Sequence of chain 1.A:
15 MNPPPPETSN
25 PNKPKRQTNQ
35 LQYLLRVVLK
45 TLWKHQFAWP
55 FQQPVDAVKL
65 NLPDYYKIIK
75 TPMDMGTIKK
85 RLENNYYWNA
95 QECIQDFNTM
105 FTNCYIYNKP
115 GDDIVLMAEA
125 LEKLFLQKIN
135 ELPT

Binding-site contacts:
Ligand atom O22 contacts residue LEU64 of chain 1.A at 3.8 Å.
Ligand atom S12 contacts residue TRP53 of chain 1.A at 3.5 Å.
Ligand atom C17 contacts residue PRO54 of chain 1.A at 3.2 Å (hydrophobic).
Ligand atom O18 contacts residue ILE118 of chain 1.A at 4.1 Å.
Ligand atom C4 contacts residue ASN112 of chain 1.A at 4.0 Å.
Ligand atom C13 contacts residue MET121 of chain 1.A at 4.2 Å (hydrophobic).
Ligand atom C21 contacts residue TYR111 of chain 1.A at 4.1 Å (hydrophobic).
Ligand atom O20 contacts residue ASN112 of chain 1.A at 3.0 Å (h-bond).
Ligand atom O20 contacts residue TYR111 of chain 1.A at 3.8 Å.
Ligand atom C6 contacts residue ILE118 of chain 1.A at 3.8 Å (hydrophobic).
Ligand atom O18 contacts residue ASN112 of chain 1.A at 3.0 Å (h-bond).
Ligand atom C13 contacts residue ASP117 of chain 1.A at 4.2 Å.
Ligand atom C7 contacts residue LEU64 of chain 1.A at 3.8 Å (hydrophobic).
Ligand atom C13 contacts residue ILE118 of chain 1.A at 4.0 Å (hydrophobic).
Ligand atom C19 contacts residue ASN112 of chain 1.A at 3.5 Å.
Ligand atom C14 contacts residue ILE118 of chain 1.A at 4.0 Å (hydrophobic).
Ligand atom C19 contacts residue TYR69 of chain 1.A at 3.2 Å (hydrophobic).
Ligand atom O22 contacts residue PRO54 of chain 1.A at 3.8 Å.
Ligand atom C2 contacts residue LEU64 of chain 1.A at 4.1 Å (hydrophobic).
Ligand atom O20 contacts residue ILE118 of chain 1.A at 3.9 Å.
Ligand atom C4 contacts residue ILE118 of chain 1.A at 3.9 Å (hydrophobic).
Ligand atom O22 contacts residue TRP53 of chain 1.A at 4.0 Å.
Ligand atom S12 contacts residue ILE118 of chain 1.A at 4.0 Å.
Ligand atom C5 contacts residue ASN112 of chain 1.A at 3.9 Å.
Ligand atom O16 contacts residue VAL59 of chain 1.A at 4.0 Å.
Ligand atom C2 contacts residue ILE118 of chain 1.A at 4.0 Å (hydrophobic).
Ligand atom C21 contacts residue ASN112 of chain 1.A at 3.3 Å.
Ligand atom C3 contacts residue ILE118 of chain 1.A at 4.1 Å (hydrophobic).
Ligand atom N8 contacts residue LEU64 of chain 1.A at 3.9 Å.
Ligand atom C5 contacts residue ILE118 of chain 1.A at 3.7 Å (hydrophobic).
Ligand atom C17 contacts residue PHE55 of chain 1.A at 3.7 Å (hydrophobic).
Ligand atom C19 contacts residue TYR111 of chain 1.A at 3.2 Å (hydrophobic).
Ligand atom O18 contacts residue TYR111 of chain 1.A at 4.1 Å.
Ligand atom O18 contacts residue CYS108 of chain 1.A at 4.0 Å.
Ligand atom O16 contacts residue PHE55 of chain 1.A at 4.1 Å.
Ligand atom C1 contacts residue PRO54 of chain 1.A at 4.0 Å (hydrophobic).
Ligand atom C14 contacts residue ASP117 of chain 1.A at 4.1 Å.
Ligand atom C9 contacts residue LEU64 of chain 1.A at 3.7 Å (hydrophobic).
Ligand atom C17 contacts residue VAL59 of chain 1.A at 3.8 Å (hydrophobic).
Ligand atom C1 contacts residue ILE118 of chain 1.A at 3.8 Å (hydrophobic).

A small-molecule ligand and the protein it binds are described below.
Small molecule (SMILES): COc1cc(C(=O)NCCc2cccs2)cc(OC)c1OC